Binding-site contacts:
Ligand atom O1A contacts residue TYR72 of chain 7.A at 3.7 Å.
Ligand atom O4 contacts residue TYR72 of chain 7.A at 4.2 Å.
Ligand atom C6 contacts residue ASN93 of chain 7.A at 3.1 Å.
Ligand atom O4 contacts residue THR291 of chain 7.A at 3.5 Å.
Ligand atom O4 contacts residue HIS298 of chain 7.A at 2.7 Å (h-bond).
Ligand atom O10 contacts residue ASN293 of chain 7.A at 4.3 Å.
Ligand atom O4 contacts residue ILE79 of chain 7.A at 3.7 Å.
Ligand atom O6 contacts residue ASN93 of chain 7.A at 2.9 Å (h-bond).
Ligand atom O3 contacts residue GLY78 of chain 7.A at 3.6 Å.
Ligand atom N5 contacts residue TYR72 of chain 7.A at 2.9 Å (h-bond).
Ligand atom C11 contacts residue ASP85 of chain 7.B at 3.5 Å.
Ligand atom C1 contacts residue ARG77 of chain 7.A at 3.5 Å.
Ligand atom C4 contacts residue VAL296 of chain 7.A at 4.2 Å (hydrophobic).
Ligand atom C3 contacts residue GLY78 of chain 7.A at 3.7 Å.
Ligand atom C4 contacts residue TYR72 of chain 7.A at 3.7 Å (hydrophobic).
Ligand atom C6 contacts residue THR94 of chain 7.A at 3.9 Å.
Ligand atom C2 contacts residue GLY78 of chain 7.A at 4.1 Å.
Ligand atom C11 contacts residue TYR72 of chain 7.A at 3.9 Å (hydrophobic).
Ligand atom O1B contacts residue TYR72 of chain 7.A at 4.1 Å.
Ligand atom O4 contacts residue GLY78 of chain 7.A at 3.3 Å.
Ligand atom C4 contacts residue GLY78 of chain 7.A at 3.6 Å.
Ligand atom O4 contacts residue ASN80 of chain 7.A at 4.1 Å.
Ligand atom O4 contacts residue VAL296 of chain 7.A at 3.7 Å.
Ligand atom C6 contacts residue TYR72 of chain 7.A at 3.9 Å (hydrophobic).
Ligand atom O1B contacts residue ARG77 of chain 7.A at 3.0 Å (salt-bridge).
Ligand atom C10 contacts residue TYR72 of chain 7.A at 3.8 Å (hydrophobic).
Ligand atom O1A contacts residue GLY78 of chain 7.A at 3.4 Å (h-bond).
Ligand atom O8 contacts residue ARG77 of chain 7.A at 3.3 Å (salt-bridge).
Ligand atom C1 contacts residue GLY78 of chain 7.A at 4.2 Å.
Ligand atom C4 contacts residue HIS298 of chain 7.A at 3.6 Å.
Ligand atom C3 contacts residue ARG77 of chain 7.A at 3.8 Å.
Ligand atom C3 contacts residue VAL296 of chain 7.A at 3.4 Å (hydrophobic).
Ligand atom C5 contacts residue ASN93 of chain 7.A at 3.6 Å.
Ligand atom C4 contacts residue ARG77 of chain 7.A at 4.3 Å.
Ligand atom O1A contacts residue ARG77 of chain 7.A at 3.1 Å.
Ligand atom C3 contacts residue HIS298 of chain 7.A at 4.1 Å.
Ligand atom C3 contacts residue GLY78 of chain 7.A at 4.2 Å.
Ligand atom C5 contacts residue TYR72 of chain 7.A at 3.7 Å (hydrophobic).
Ligand atom C1 contacts residue TYR72 of chain 7.A at 4.1 Å (hydrophobic).
Ligand atom O8 contacts residue TYR72 of chain 7.A at 3.9 Å.

Sequence of chain 7.A:
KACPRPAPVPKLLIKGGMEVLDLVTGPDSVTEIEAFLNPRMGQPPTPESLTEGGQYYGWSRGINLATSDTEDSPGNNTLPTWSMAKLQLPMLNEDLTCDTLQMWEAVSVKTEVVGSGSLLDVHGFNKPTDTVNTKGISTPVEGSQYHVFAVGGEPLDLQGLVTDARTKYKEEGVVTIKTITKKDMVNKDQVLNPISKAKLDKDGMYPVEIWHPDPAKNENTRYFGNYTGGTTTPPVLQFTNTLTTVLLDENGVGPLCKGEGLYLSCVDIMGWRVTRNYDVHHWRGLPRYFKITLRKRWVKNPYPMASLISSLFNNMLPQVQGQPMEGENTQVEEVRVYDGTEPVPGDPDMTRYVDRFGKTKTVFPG

A protein and the small-molecule ligand that binds it are described below.
Small molecule (SMILES): CC(=O)N[C@H]1[C@H]([C@H](O)[C@H](O)CO)O[C@@](O[C@H]2[C@@H](O)[C@@H](CO)O[C@@H](O[C@H]3[C@H](O)[C@@H](O)[C@H](O)O[C@@H]3CO)[C@@H]2O)(C(=O)O)C[C@@H]1O

Sequence of chain 7.B:
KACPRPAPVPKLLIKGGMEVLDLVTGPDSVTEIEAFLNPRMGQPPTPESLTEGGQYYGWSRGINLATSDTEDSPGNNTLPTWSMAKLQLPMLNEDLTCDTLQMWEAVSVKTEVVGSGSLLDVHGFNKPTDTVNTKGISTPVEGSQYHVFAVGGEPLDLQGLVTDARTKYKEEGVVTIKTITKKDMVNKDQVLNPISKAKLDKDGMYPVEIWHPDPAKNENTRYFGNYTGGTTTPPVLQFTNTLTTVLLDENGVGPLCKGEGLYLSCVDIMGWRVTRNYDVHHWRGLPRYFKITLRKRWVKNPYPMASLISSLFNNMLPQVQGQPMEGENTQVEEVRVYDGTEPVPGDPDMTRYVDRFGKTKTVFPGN